Binding-site contacts:
Ligand atom N2 contacts residue DC6 of chain 1.E at 2.9 Å (h-bond).
Ligand atom OP1 contacts residue GLN328 of chain 1.B at 2.9 Å (h-bond).
Ligand atom OP1 contacts residue ASN243 of chain 1.B at 2.9 Å (h-bond).
Ligand atom N1 contacts residue DC2 of chain 1.E at 3.0 Å (h-bond).
Ligand atom N1 contacts residue DC6 of chain 1.E at 3.0 Å (h-bond).
Ligand atom O6 contacts residue DC8 of chain 1.E at 2.9 Å (h-bond).
Ligand atom OP1 contacts residue ARG487 of chain 1.B at 2.9 Å (salt-bridge).
Ligand atom C4' contacts residue SER334 of chain 1.B at 3.2 Å.
Ligand atom N2 contacts residue DC2 of chain 1.E at 2.8 Å (h-bond).
Ligand atom OP1 contacts residue SER246 of chain 1.B at 2.7 Å (h-bond).
Ligand atom N2 contacts residue DT3 of chain 1.E at 3.1 Å (h-bond).
Ligand atom O6 contacts residue DC2 of chain 1.E at 2.9 Å (h-bond).
Ligand atom N3 contacts residue DG4 of chain 1.E at 2.9 Å (h-bond).
Ligand atom O2 contacts residue DG4 of chain 1.E at 2.8 Å (h-bond).
Ligand atom N2 contacts residue DC1 of chain 1.E at 2.8 Å (h-bond).
Ligand atom N6 contacts residue DT3 of chain 1.E at 3.0 Å (h-bond).
Ligand atom OP1 contacts residue THR327 of chain 1.B at 3.3 Å.
Ligand atom O6 contacts residue DC9 of chain 1.E at 2.8 Å (h-bond).
Ligand atom N2 contacts residue DC8 of chain 1.E at 2.7 Å (h-bond).
Ligand atom O2 contacts residue LYS298 of chain 1.B at 2.6 Å (salt-bridge).
Ligand atom OP1 contacts residue GLN249 of chain 1.B at 3.0 Å (h-bond).
Ligand atom N4 contacts residue DG4 of chain 1.E at 3.0 Å (h-bond).
Ligand atom N6 contacts residue DT7 of chain 1.E at 3.1 Å (h-bond).
Ligand atom N1 contacts residue DC9 of chain 1.E at 2.9 Å (h-bond).
Ligand atom O6 contacts residue DC6 of chain 1.E at 2.9 Å (h-bond).
Ligand atom O3' contacts residue SER246 of chain 1.B at 3.2 Å.
Ligand atom OP1 contacts residue SER333 of chain 1.B at 2.9 Å (h-bond).
Ligand atom C2 contacts residue DG4 of chain 1.E at 3.2 Å.
Ligand atom N1 contacts residue DC8 of chain 1.E at 2.9 Å (h-bond).
Ligand atom OP1 contacts residue ARG505 of chain 1.B at 2.8 Å (salt-bridge).
Ligand atom N1 contacts residue DT7 of chain 1.E at 2.8 Å (h-bond).
Ligand atom OP1 contacts residue GLU336 of chain 1.B at 2.9 Å (salt-bridge).
Ligand atom O4' contacts residue GLN513 of chain 1.B at 3.0 Å (h-bond).
Ligand atom O4 contacts residue DA5 of chain 1.E at 3.0 Å (h-bond).
Ligand atom N1 contacts residue DT3 of chain 1.E at 2.9 Å (h-bond).
Ligand atom N1 contacts residue DC1 of chain 1.E at 2.9 Å (h-bond).
Ligand atom O4' contacts residue ASN338 of chain 1.B at 2.9 Å (h-bond).
Ligand atom N3 contacts residue DA5 of chain 1.E at 2.8 Å (h-bond).
Ligand atom O6 contacts residue DC1 of chain 1.E at 3.2 Å (h-bond).
Ligand atom N2 contacts residue DC9 of chain 1.E at 2.7 Å (h-bond).

The protein below binds the small molecule below.
Small molecule (SMILES): Cc1cn([C@H]2C[C@H](O[P](=O)(O)OC[C@H]3O[C@@H](n4ccc(N)nc4=O)C[C@@H]3O[P](=O)(O)OC[C@H]3O[C@@H](n4cnc5c4NC=NC5N)C[C@@H]3O[P](=O)(O)OC[C@H]3O[C@@H](n4cnc5c(=O)[nH]c(N)nc54)C[C@@H]3O[P](=O)(O)OC[C@H]3O[C@@H](n4cnc5c(=O)[nH]c(N)nc54)C[C@@H]3O)[C@@H](CO[P](=O)(O)O[C@H]3C[C@H](n4cnc5c(=O)[nH]c(N)nc54)O[C@@H]3CO[P](=O)(O)O[C@H]3C[C@H](n4cnc5c4NC=NC5N)O[C@@H]3CO[P](=O)(O)O[C@H]3C[C@H](n4cnc5c(=O)[nH]c(N)nc54)O[C@@H]3CO[P](=O)(O)O[C@H]3C[C@H](n4cnc5c(=O)[nH]c(N)nc54)O[C@@H]3COP(=O)=O)O2)c(=O)[nH]c1=O

Sequence of chain 1.B:
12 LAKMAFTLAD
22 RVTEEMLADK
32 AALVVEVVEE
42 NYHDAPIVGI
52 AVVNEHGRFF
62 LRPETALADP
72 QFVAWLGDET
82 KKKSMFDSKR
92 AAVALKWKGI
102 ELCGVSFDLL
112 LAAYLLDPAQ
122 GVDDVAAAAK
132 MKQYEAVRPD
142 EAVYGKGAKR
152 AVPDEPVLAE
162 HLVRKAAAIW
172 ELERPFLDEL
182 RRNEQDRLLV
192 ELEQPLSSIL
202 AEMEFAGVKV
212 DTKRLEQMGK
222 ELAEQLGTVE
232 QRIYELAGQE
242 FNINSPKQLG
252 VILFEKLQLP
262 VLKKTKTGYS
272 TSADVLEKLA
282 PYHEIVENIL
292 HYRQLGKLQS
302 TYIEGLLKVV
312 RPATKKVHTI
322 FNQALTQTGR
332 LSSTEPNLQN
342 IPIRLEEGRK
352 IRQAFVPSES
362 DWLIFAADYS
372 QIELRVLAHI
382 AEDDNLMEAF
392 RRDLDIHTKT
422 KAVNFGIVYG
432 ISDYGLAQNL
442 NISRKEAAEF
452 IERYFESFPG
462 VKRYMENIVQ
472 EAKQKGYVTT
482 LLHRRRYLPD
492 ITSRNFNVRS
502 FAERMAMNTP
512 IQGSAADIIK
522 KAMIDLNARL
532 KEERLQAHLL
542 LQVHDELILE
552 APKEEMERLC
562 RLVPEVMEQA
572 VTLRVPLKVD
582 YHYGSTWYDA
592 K